Sequence of chain 1.B:
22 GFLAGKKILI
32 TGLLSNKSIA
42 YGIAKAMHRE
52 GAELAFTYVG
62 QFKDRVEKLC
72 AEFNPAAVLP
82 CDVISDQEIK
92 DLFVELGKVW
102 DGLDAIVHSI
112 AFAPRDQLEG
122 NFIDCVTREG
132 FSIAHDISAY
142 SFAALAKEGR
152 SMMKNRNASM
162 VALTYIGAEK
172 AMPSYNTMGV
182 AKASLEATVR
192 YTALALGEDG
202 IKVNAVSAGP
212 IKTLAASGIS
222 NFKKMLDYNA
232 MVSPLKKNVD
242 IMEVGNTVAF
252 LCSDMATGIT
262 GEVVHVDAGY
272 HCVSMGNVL

A small-molecule ligand and the protein it binds are described below.
Small molecule (SMILES): c1cc2c(cc1Cn1cnc3cc4c(cc31)CCCC4)OCO2

Binding-site contacts:
Ligand atom C19 contacts residue TYR176 of chain 1.B at 3.6 Å (hydrophobic).
Ligand atom C10 contacts residue TYR176 of chain 1.B at 3.8 Å (hydrophobic).
Ligand atom C13 contacts residue NAD1 of chain 1.M at 3.5 Å.
Ligand atom C14 contacts residue NAD1 of chain 1.M at 3.2 Å.
Ligand atom C23 contacts residue TYR166 of chain 1.B at 3.1 Å (hydrophobic).
Ligand atom C16 contacts residue TYR166 of chain 1.B at 3.9 Å (hydrophobic).
Ligand atom C7 contacts residue LEU119 of chain 1.B at 3.7 Å (hydrophobic).
Ligand atom C5 contacts residue ALA114 of chain 1.B at 3.6 Å (hydrophobic).
Ligand atom C1 contacts residue PHE223 of chain 1.B at 3.6 Å (hydrophobic).
Ligand atom C20 contacts residue SER175 of chain 1.B at 3.6 Å.
Ligand atom O18 contacts residue MET226 of chain 1.B at 3.3 Å (h-bond).
Ligand atom C3 contacts residue MET179 of chain 1.B at 3.7 Å (hydrophobic).
Ligand atom N12 contacts residue TYR176 of chain 1.B at 3.7 Å.
Ligand atom N15 contacts residue TYR176 of chain 1.B at 2.8 Å (h-bond).
Ligand atom C7 contacts residue ALA216 of chain 1.B at 3.4 Å (hydrophobic).
Ligand atom C11 contacts residue TYR176 of chain 1.B at 3.8 Å (hydrophobic).
Ligand atom C8 contacts residue ALA216 of chain 1.B at 3.8 Å (hydrophobic).
Ligand atom O21 contacts residue MET226 of chain 1.B at 3.8 Å.
Ligand atom C20 contacts residue TYR176 of chain 1.B at 3.4 Å (hydrophobic).
Ligand atom C5 contacts residue ALA112 of chain 1.B at 3.7 Å (hydrophobic).
Ligand atom N15 contacts residue NAD1 of chain 1.M at 2.7 Å (h-bond).
Ligand atom C5 contacts residue PHE113 of chain 1.B at 3.4 Å (hydrophobic).
Ligand atom C16 contacts residue PHE223 of chain 1.B at 3.7 Å (hydrophobic).
Ligand atom C1 contacts residue NAD1 of chain 1.M at 3.4 Å.
Ligand atom C19 contacts residue MET226 of chain 1.B at 3.4 Å (hydrophobic).
Ligand atom C20 contacts residue MET226 of chain 1.B at 3.2 Å (hydrophobic).
Ligand atom C9 contacts residue ALA216 of chain 1.B at 3.3 Å (hydrophobic).
Ligand atom O21 contacts residue TYR176 of chain 1.B at 3.6 Å.
Ligand atom C3 contacts residue PHE113 of chain 1.B at 3.6 Å (hydrophobic).
Ligand atom C6 contacts residue LEU119 of chain 1.B at 3.7 Å (hydrophobic).
Ligand atom C2 contacts residue PHE223 of chain 1.B at 3.5 Å (hydrophobic).
Ligand atom C17 contacts residue TYR176 of chain 1.B at 3.6 Å (hydrophobic).
Ligand atom C22 contacts residue TYR176 of chain 1.B at 3.3 Å (hydrophobic).
Ligand atom C13 contacts residue TYR176 of chain 1.B at 3.5 Å (hydrophobic).
Ligand atom C10 contacts residue ALA112 of chain 1.B at 3.6 Å (hydrophobic).
Ligand atom C10 contacts residue NAD1 of chain 1.M at 3.4 Å.
Ligand atom C3 contacts residue ALA112 of chain 1.B at 3.6 Å (hydrophobic).
Ligand atom C14 contacts residue TYR176 of chain 1.B at 3.4 Å (hydrophobic).
Ligand atom C20 contacts residue PRO174 of chain 1.B at 3.3 Å (hydrophobic).
Ligand atom C10 contacts residue MET179 of chain 1.B at 3.8 Å (hydrophobic).